Sequence of chain 1.RA:
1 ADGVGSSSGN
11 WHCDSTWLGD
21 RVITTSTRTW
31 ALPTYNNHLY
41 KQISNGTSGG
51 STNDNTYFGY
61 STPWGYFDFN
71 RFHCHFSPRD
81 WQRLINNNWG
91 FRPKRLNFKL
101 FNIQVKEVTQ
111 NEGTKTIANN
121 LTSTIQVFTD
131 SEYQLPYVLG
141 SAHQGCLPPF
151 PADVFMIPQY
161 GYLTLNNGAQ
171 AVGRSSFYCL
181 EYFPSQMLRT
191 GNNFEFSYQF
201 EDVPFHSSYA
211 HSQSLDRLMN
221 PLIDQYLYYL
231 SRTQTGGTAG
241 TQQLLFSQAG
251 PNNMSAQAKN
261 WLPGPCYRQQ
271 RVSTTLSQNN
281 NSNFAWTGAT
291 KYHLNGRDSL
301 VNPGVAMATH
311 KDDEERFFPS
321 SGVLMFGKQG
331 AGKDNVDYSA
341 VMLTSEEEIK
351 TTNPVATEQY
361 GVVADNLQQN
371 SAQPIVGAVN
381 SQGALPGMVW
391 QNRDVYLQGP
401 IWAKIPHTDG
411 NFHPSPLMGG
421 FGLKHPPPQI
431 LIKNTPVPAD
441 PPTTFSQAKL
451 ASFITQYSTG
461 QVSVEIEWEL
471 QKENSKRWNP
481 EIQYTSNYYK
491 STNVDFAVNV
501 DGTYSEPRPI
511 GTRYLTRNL

Binding-site contacts:
Ligand atom C5' contacts residue PRO204 of chain 1.RA at 4.5 Å (hydrophobic).
Ligand atom N3 contacts residue ASP202 of chain 1.RA at 4.2 Å.
Ligand atom C2 contacts residue PRO204 of chain 1.RA at 4.3 Å (hydrophobic).
Ligand atom C2' contacts residue PRO204 of chain 1.RA at 4.0 Å (hydrophobic).
Ligand atom C2' contacts residue DA1 of chain 1.RE at 2.9 Å.
Ligand atom C4 contacts residue ASP202 of chain 1.RA at 3.0 Å.
Ligand atom O2 contacts residue DA1 of chain 1.RE at 3.4 Å (h-bond).
Ligand atom N3 contacts residue PRO204 of chain 1.RA at 4.0 Å.
Ligand atom N4 contacts residue PRO204 of chain 1.RA at 4.2 Å.
Ligand atom C4 contacts residue PRO204 of chain 1.RA at 3.8 Å (hydrophobic).
Ligand atom N4 contacts residue VAL203 of chain 1.RA at 3.4 Å (h-bond).
Ligand atom C6 contacts residue PRO204 of chain 1.RA at 3.9 Å (hydrophobic).
Ligand atom C4 contacts residue VAL203 of chain 1.RA at 4.1 Å (hydrophobic).
Ligand atom N1 contacts residue PRO204 of chain 1.RA at 4.2 Å.
Ligand atom C5 contacts residue PRO204 of chain 1.RA at 3.6 Å (hydrophobic).
Ligand atom C4' contacts residue DA1 of chain 1.RE at 4.0 Å.
Ligand atom O3' contacts residue DA1 of chain 1.RE at 1.6 Å.
Ligand atom C6 contacts residue ASP202 of chain 1.RA at 4.3 Å.
Ligand atom C5 contacts residue VAL203 of chain 1.RA at 3.8 Å (hydrophobic).
Ligand atom N4 contacts residue ASP202 of chain 1.RA at 2.4 Å (salt-bridge).
Ligand atom C2 contacts residue DA1 of chain 1.RE at 4.2 Å.
Ligand atom C3' contacts residue DA1 of chain 1.RE at 2.6 Å.
Ligand atom C5 contacts residue ASP202 of chain 1.RA at 3.1 Å.
Ligand atom C1' contacts residue DA1 of chain 1.RE at 3.9 Å.

The small molecule below binds the protein below.
Small molecule (SMILES): Nc1ccn([C@H]2C[C@H](O)[C@@H](COP(=O)(O)O)O2)c(=O)n1